Sequence of chain 1.D:
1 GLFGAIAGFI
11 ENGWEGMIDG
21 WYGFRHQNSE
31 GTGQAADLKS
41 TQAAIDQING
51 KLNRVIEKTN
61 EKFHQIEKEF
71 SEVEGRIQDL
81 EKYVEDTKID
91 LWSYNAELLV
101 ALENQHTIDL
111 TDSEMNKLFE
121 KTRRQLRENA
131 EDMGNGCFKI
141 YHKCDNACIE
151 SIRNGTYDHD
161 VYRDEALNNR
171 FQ

The protein below binds the small molecule below.
Small molecule (SMILES): CC(=O)N[C@H]1[C@H](O[C@H]2[C@H](O)[C@@H](NC(C)=O)CO[C@@H]2CO)O[C@H](CO)[C@@H](O[C@@H]2O[C@H](CO[C@H]3O[C@H](CO[C@H]4O[C@H](CO)[C@@H](O)[C@H](O)[C@@H]4O[C@H]4O[C@H](CO)[C@@H](O)[C@H](O)[C@@H]4O)[C@@H](O)[C@H](O[C@H]4O[C@H](CO)[C@@H](O)[C@H](O)[C@@H]4O)[C@@H]3O)[C@@H](O)[C@H](O[C@H]3O[C@H](CO)[C@@H](O)[C@H](O)[C@@H]3O)[C@@H]2O)[C@@H]1O

Sequence of chain 1.J:
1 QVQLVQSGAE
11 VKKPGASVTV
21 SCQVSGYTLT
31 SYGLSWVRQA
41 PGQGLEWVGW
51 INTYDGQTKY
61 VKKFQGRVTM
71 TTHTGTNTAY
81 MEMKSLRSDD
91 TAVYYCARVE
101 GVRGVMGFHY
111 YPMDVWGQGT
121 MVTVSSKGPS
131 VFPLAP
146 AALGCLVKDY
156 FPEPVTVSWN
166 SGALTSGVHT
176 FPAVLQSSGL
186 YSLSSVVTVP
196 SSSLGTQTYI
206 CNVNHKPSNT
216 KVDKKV

Binding-site contacts:
Ligand atom O6 contacts residue TYR54 of chain 1.J at 2.6 Å (h-bond).
Ligand atom C5 contacts residue ASN314 of chain 1.C at 4.2 Å.
Ligand atom C7 contacts residue ASP55 of chain 1.J at 3.8 Å.
Ligand atom C8 contacts residue VAL313 of chain 1.C at 4.2 Å (hydrophobic).
Ligand atom O3 contacts residue ASN189 of chain 1.A at 4.2 Å.
Ligand atom C6 contacts residue THR58 of chain 1.J at 3.9 Å.
Ligand atom C5 contacts residue GLN57 of chain 1.J at 3.7 Å.
Ligand atom C6 contacts residue LYS315 of chain 1.C at 3.8 Å.
Ligand atom C5 contacts residue ASN301 of chain 1.C at 3.6 Å.
Ligand atom C6 contacts residue GLN57 of chain 1.J at 3.8 Å.
Ligand atom O5 contacts residue TYR54 of chain 1.J at 3.4 Å (h-bond).
Ligand atom O4 contacts residue GLN57 of chain 1.J at 3.9 Å.
Ligand atom O7 contacts residue ASN301 of chain 1.C at 3.1 Å (h-bond).
Ligand atom O6 contacts residue GLY104 of chain 1.J at 3.2 Å (h-bond).
Ligand atom C6 contacts residue ASP55 of chain 1.J at 3.8 Å.
Ligand atom N2 contacts residue ASN301 of chain 1.C at 2.9 Å (h-bond).
Ligand atom O6 contacts residue THR58 of chain 1.J at 3.5 Å (h-bond).
Ligand atom O5 contacts residue GLY104 of chain 1.J at 3.6 Å.
Ligand atom O5 contacts residue ASN314 of chain 1.C at 4.1 Å.
Ligand atom O3 contacts residue THR278 of chain 1.A at 4.1 Å.
Ligand atom O2 contacts residue GLN57 of chain 1.J at 3.3 Å.
Ligand atom C8 contacts residue GLU69 of chain 1.D at 4.0 Å.
Ligand atom C3 contacts residue ASP55 of chain 1.J at 4.0 Å.
Ligand atom O6 contacts residue THR72 of chain 1.J at 3.9 Å.
Ligand atom C1 contacts residue VAL313 of chain 1.C at 3.9 Å (hydrophobic).
Ligand atom C5 contacts residue TYR54 of chain 1.J at 4.0 Å (hydrophobic).
Ligand atom C2 contacts residue ASN301 of chain 1.C at 2.4 Å.
Ligand atom O7 contacts residue ASP55 of chain 1.J at 2.7 Å (salt-bridge).
Ligand atom O5 contacts residue ASP55 of chain 1.J at 3.9 Å.
Ligand atom C3 contacts residue ASN301 of chain 1.C at 3.8 Å.
Ligand atom N2 contacts residue VAL313 of chain 1.C at 3.8 Å.
Ligand atom O4 contacts residue THR74 of chain 1.J at 3.8 Å.
Ligand atom O5 contacts residue ASN301 of chain 1.C at 2.3 Å (h-bond).
Ligand atom C1 contacts residue ASN301 of chain 1.C at 1.4 Å.
Ligand atom C6 contacts residue GLY56 of chain 1.J at 4.0 Å.
Ligand atom C6 contacts residue TYR54 of chain 1.J at 3.4 Å (hydrophobic).
Ligand atom C1 contacts residue GLY104 of chain 1.J at 4.0 Å.
Ligand atom C6 contacts residue GLY104 of chain 1.J at 3.8 Å.
Ligand atom C8 contacts residue SER61 of chain 1.C at 3.7 Å.
Ligand atom C7 contacts residue ASN301 of chain 1.C at 3.2 Å.

Sequence of chain 1.A:
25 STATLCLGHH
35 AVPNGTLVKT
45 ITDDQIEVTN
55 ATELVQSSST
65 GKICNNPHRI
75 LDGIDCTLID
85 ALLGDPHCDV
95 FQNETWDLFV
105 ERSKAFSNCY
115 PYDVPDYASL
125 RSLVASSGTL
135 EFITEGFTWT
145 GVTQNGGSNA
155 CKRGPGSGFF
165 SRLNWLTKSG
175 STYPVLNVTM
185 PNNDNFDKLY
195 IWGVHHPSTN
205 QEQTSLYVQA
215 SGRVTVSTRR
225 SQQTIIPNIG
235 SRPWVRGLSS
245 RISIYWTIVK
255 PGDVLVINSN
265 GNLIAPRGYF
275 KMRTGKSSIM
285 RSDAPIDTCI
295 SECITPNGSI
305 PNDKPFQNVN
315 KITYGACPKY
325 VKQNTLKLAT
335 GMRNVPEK

Sequence of chain 1.C:
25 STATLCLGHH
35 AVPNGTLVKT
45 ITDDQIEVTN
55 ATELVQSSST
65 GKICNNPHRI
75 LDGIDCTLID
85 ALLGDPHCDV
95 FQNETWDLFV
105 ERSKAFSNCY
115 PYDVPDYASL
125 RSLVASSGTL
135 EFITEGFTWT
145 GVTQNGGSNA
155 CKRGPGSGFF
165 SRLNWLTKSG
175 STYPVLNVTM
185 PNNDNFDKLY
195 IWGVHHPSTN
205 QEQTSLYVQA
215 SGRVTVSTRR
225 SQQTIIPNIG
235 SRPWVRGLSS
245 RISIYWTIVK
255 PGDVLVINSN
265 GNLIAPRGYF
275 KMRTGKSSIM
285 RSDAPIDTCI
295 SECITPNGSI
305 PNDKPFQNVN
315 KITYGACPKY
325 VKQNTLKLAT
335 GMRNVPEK